This protein binds this small molecule.
Small molecule (SMILES): CC(=O)N[C@H]1[C@H](O[C@H]2[C@H](O)[C@@H](NC(C)=O)CO[C@@H]2CO)O[C@H](CO)[C@@H](O[C@@H]2O[C@H](CO[C@H]3O[C@H](CO)[C@@H](O)[C@H](O)[C@@H]3O)[C@@H](O)[C@H](O)[C@@H]2O)[C@@H]1O

Sequence of chain 1.A:
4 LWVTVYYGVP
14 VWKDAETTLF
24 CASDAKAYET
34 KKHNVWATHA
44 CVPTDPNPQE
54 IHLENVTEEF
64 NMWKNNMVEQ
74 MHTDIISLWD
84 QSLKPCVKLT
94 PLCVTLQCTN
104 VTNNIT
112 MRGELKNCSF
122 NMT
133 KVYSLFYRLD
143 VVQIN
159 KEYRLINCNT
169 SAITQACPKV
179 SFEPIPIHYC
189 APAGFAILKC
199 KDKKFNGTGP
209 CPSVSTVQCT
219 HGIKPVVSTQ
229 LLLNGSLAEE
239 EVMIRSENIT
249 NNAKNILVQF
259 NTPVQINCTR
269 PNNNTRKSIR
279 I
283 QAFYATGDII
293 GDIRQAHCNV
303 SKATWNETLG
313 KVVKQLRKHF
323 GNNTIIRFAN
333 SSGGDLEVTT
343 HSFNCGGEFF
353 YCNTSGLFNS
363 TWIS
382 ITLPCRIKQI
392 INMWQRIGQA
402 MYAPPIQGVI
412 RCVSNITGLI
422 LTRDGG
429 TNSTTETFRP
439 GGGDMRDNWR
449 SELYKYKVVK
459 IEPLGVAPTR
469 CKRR

Binding-site contacts:
Ligand atom O5 contacts residue ASN232 of chain 1.A at 2.4 Å (h-bond).
Ligand atom C8 contacts residue SER415 of chain 1.A at 3.7 Å.
Ligand atom O4 contacts residue VAL414 of chain 1.A at 3.4 Å (h-bond).
Ligand atom C7 contacts residue SER415 of chain 1.A at 3.6 Å.
Ligand atom O7 contacts residue CYS413 of chain 1.A at 3.4 Å.
Ligand atom O6 contacts residue PRO182 of chain 1.A at 3.4 Å.
Ligand atom C5 contacts residue ASN232 of chain 1.A at 3.7 Å.
Ligand atom O7 contacts residue VAL224 of chain 1.A at 3.2 Å.
Ligand atom O6 contacts residue ARG412 of chain 1.A at 3.8 Å.
Ligand atom C8 contacts residue CYS413 of chain 1.A at 3.6 Å (hydrophobic).
Ligand atom C8 contacts residue ASN346 of chain 1.A at 3.4 Å.
Ligand atom C3 contacts residue VAL414 of chain 1.A at 3.4 Å (hydrophobic).
Ligand atom C8 contacts residue ARG412 of chain 1.A at 3.4 Å.
Ligand atom C1 contacts residue GLY348 of chain 1.A at 3.4 Å.
Ligand atom C7 contacts residue CYS413 of chain 1.A at 3.7 Å (hydrophobic).
Ligand atom C3 contacts residue SER415 of chain 1.A at 3.0 Å.
Ligand atom C7 contacts residue VAL414 of chain 1.A at 3.7 Å (hydrophobic).
Ligand atom C5 contacts residue GLY348 of chain 1.A at 3.6 Å.
Ligand atom O5 contacts residue GLY348 of chain 1.A at 3.5 Å.
Ligand atom C2 contacts residue SER415 of chain 1.A at 3.1 Å.
Ligand atom O6 contacts residue PHE180 of chain 1.A at 3.4 Å (h-bond).
Ligand atom C6 contacts residue PHE180 of chain 1.A at 3.5 Å (hydrophobic).
Ligand atom N2 contacts residue SER415 of chain 1.A at 2.6 Å (h-bond).
Ligand atom O6 contacts residue GLU181 of chain 1.A at 3.3 Å.
Ligand atom C8 contacts residue LEU231 of chain 1.A at 3.5 Å (hydrophobic).
Ligand atom C6 contacts residue GLU181 of chain 1.A at 3.8 Å.
Ligand atom C7 contacts residue ASN232 of chain 1.A at 3.3 Å.
Ligand atom O3 contacts residue SER415 of chain 1.A at 3.6 Å.
Ligand atom C3 contacts residue ASN232 of chain 1.A at 3.8 Å.
Ligand atom O7 contacts residue VAL414 of chain 1.A at 2.8 Å (h-bond).
Ligand atom C5 contacts residue VAL414 of chain 1.A at 3.1 Å (hydrophobic).
Ligand atom C4 contacts residue VAL414 of chain 1.A at 3.5 Å (hydrophobic).
Ligand atom C6 contacts residue GLY348 of chain 1.A at 3.6 Å.
Ligand atom O7 contacts residue PRO182 of chain 1.A at 3.2 Å.
Ligand atom C1 contacts residue ASN232 of chain 1.A at 1.5 Å.
Ligand atom O7 contacts residue ASN232 of chain 1.A at 2.8 Å (h-bond).
Ligand atom N2 contacts residue ASN232 of chain 1.A at 2.9 Å (h-bond).
Ligand atom C1 contacts residue SER415 of chain 1.A at 3.4 Å.
Ligand atom C8 contacts residue PHE345 of chain 1.A at 3.8 Å (hydrophobic).
Ligand atom C2 contacts residue ASN232 of chain 1.A at 2.5 Å.